Binding-site contacts:
Ligand atom C4 contacts residue LEU128 of chain 2.A at 3.3 Å (hydrophobic).
Ligand atom C5 contacts residue CYS148 of chain 2.A at 3.7 Å (hydrophobic).
Ligand atom C4 contacts residue VAL163 of chain 2.A at 3.5 Å (hydrophobic).
Ligand atom C59 contacts residue GLY164 of chain 2.A at 3.7 Å.
Ligand atom C71 contacts residue GLY165 of chain 2.A at 3.4 Å.
Ligand atom O88 contacts residue GLY146 of chain 2.A at 2.8 Å (h-bond).
Ligand atom C63 contacts residue HIS41 of chain 2.A at 3.9 Å.
Ligand atom C3 contacts residue PHE26 of chain 2.A at 3.8 Å (hydrophobic).
Ligand atom C3 contacts residue GLY146 of chain 2.A at 3.9 Å.
Ligand atom C65 contacts residue ARG144 of chain 2.A at 3.9 Å.
Ligand atom C84 contacts residue GLY146 of chain 2.A at 3.6 Å.
Ligand atom O88 contacts residue GLN147 of chain 2.A at 3.4 Å (h-bond).
Ligand atom C84 contacts residue CYS148 of chain 2.A at 3.4 Å (hydrophobic).
Ligand atom C5 contacts residue PHE26 of chain 2.A at 3.5 Å (hydrophobic).
Ligand atom C2 contacts residue LEU128 of chain 2.A at 3.7 Å (hydrophobic).
Ligand atom O66 contacts residue GLY164 of chain 2.A at 3.8 Å.
Ligand atom N69 contacts residue GLY165 of chain 2.A at 3.2 Å.
Ligand atom C59 contacts residue CYS148 of chain 2.A at 3.9 Å (hydrophobic).
Ligand atom N49 contacts residue CYS148 of chain 2.A at 3.6 Å.
Ligand atom O86 contacts residue GLY146 of chain 2.A at 3.8 Å.
Ligand atom C65 contacts residue THR143 of chain 2.A at 3.9 Å.
Ligand atom O88 contacts residue CYS148 of chain 2.A at 3.3 Å (h-bond).
Ligand atom C65 contacts residue HIS162 of chain 2.A at 3.8 Å.
Ligand atom C63 contacts residue CYS148 of chain 2.A at 1.8 Å (hydrophobic).
Ligand atom C82 contacts residue CYS148 of chain 2.A at 2.4 Å (hydrophobic).
Ligand atom C2 contacts residue HIS41 of chain 2.A at 4.0 Å.
Ligand atom O66 contacts residue HIS162 of chain 2.A at 2.7 Å (h-bond).
Ligand atom C5 contacts residue GLY146 of chain 2.A at 3.6 Å.
Ligand atom O88 contacts residue ALA145 of chain 2.A at 3.4 Å.
Ligand atom N69 contacts residue THR143 of chain 2.A at 3.4 Å (h-bond).
Ligand atom C73 contacts residue GLY165 of chain 2.A at 4.0 Å.
Ligand atom C82 contacts residue HIS41 of chain 2.A at 3.3 Å.
Ligand atom C63 contacts residue VAL163 of chain 2.A at 3.8 Å (hydrophobic).
Ligand atom C5 contacts residue GLU25 of chain 2.A at 3.2 Å.
Ligand atom C65 contacts residue GLY165 of chain 2.A at 3.6 Å.
Ligand atom O66 contacts residue ARG144 of chain 2.A at 3.7 Å.
Ligand atom C59 contacts residue GLY165 of chain 2.A at 3.6 Å.
Ligand atom N49 contacts residue VAL163 of chain 2.A at 3.4 Å (h-bond).
Ligand atom C57 contacts residue CYS148 of chain 2.A at 3.2 Å (hydrophobic).
Ligand atom O66 contacts residue THR143 of chain 2.A at 3.4 Å.

Sequence of chain 2.A:
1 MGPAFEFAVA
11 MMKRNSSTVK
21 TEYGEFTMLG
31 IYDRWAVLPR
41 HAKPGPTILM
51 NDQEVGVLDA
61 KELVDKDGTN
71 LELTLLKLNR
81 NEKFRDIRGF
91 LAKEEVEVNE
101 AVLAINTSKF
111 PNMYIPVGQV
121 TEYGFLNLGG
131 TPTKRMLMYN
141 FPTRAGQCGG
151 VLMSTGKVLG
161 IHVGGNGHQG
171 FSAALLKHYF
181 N

The small molecule below binds the protein below.
Small molecule (SMILES): CCOC(=O)CC[C@H](C[C@@H]1CCNC1=O)NC(=O)OC(C)(C)C